The protein below binds the small molecule below.
Small molecule (SMILES): CC(=O)N[C@@H]1[C@@H](O)[C@H](O)[C@@H](CO)O[C@H]1O

Sequence of chain 1.H:
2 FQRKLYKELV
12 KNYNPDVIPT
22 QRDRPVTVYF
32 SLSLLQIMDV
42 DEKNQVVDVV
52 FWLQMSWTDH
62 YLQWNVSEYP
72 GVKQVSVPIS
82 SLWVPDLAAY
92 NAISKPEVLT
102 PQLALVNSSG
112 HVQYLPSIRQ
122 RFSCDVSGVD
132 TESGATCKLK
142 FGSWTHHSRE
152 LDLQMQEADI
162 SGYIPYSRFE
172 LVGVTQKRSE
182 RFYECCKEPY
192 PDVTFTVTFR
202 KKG

Binding-site contacts:
Ligand atom C4 contacts residue ASN108 of chain 1.H at 4.4 Å.
Ligand atom C8 contacts residue SER109 of chain 1.H at 3.0 Å.
Ligand atom C6 contacts residue HIS112 of chain 1.H at 3.2 Å.
Ligand atom O5 contacts residue HIS112 of chain 1.H at 3.3 Å.
Ligand atom C2 contacts residue SER110 of chain 1.H at 3.8 Å.
Ligand atom O6 contacts residue HIS112 of chain 1.H at 4.1 Å.
Ligand atom N2 contacts residue ASN108 of chain 1.H at 2.8 Å (h-bond).
Ligand atom C7 contacts residue SER109 of chain 1.H at 4.3 Å.
Ligand atom C8 contacts residue ASN108 of chain 1.H at 3.2 Å.
Ligand atom O5 contacts residue ASN108 of chain 1.H at 2.5 Å (h-bond).
Ligand atom N2 contacts residue SER110 of chain 1.H at 3.5 Å (h-bond).
Ligand atom C5 contacts residue ASN108 of chain 1.H at 3.8 Å.
Ligand atom C5 contacts residue HIS112 of chain 1.H at 3.6 Å.
Ligand atom C2 contacts residue ASN108 of chain 1.H at 2.5 Å.
Ligand atom C1 contacts residue SER110 of chain 1.H at 3.0 Å.
Ligand atom C1 contacts residue HIS112 of chain 1.H at 3.8 Å.
Ligand atom O5 contacts residue SER110 of chain 1.H at 4.2 Å.
Ligand atom C3 contacts residue SER110 of chain 1.H at 4.4 Å.
Ligand atom C7 contacts residue ASN108 of chain 1.H at 2.8 Å.
Ligand atom C1 contacts residue ASN108 of chain 1.H at 1.5 Å.
Ligand atom C7 contacts residue SER110 of chain 1.H at 4.0 Å.
Ligand atom O7 contacts residue ASN108 of chain 1.H at 3.4 Å (h-bond).
Ligand atom C3 contacts residue ASN108 of chain 1.H at 3.8 Å.
Ligand atom C8 contacts residue SER110 of chain 1.H at 3.5 Å.